Sequence of chain 1.D:
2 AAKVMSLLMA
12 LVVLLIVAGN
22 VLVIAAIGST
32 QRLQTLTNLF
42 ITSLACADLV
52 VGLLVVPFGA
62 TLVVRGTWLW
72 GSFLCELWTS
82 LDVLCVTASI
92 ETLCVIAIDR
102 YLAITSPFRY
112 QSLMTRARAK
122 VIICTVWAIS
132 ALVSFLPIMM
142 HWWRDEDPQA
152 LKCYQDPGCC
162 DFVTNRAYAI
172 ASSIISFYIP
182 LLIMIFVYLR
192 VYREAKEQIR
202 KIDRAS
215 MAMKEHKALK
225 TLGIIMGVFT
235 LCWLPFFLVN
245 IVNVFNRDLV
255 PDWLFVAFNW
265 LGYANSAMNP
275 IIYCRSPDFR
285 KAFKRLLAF

Binding-site contacts:
Ligand atom O4 contacts residue SER173 of chain 1.D at 2.9 Å (h-bond).
Ligand atom N3 contacts residue ASP83 of chain 1.D at 3.1 Å (salt-bridge).
Ligand atom C13 contacts residue PHE241 of chain 1.D at 3.8 Å (hydrophobic).
Ligand atom C2 contacts residue VAL260 of chain 1.D at 3.6 Å (hydrophobic).
Ligand atom O5 contacts residue TYR267 of chain 1.D at 3.3 Å.
Ligand atom C15 contacts residue SER177 of chain 1.D at 3.6 Å.
Ligand atom O4 contacts residue VAL134 of chain 1.D at 3.8 Å.
Ligand atom C2 contacts residue VAL64 of chain 1.D at 3.6 Å (hydrophobic).
Ligand atom O1 contacts residue GLY60 of chain 1.D at 3.7 Å.
Ligand atom O1 contacts residue VAL64 of chain 1.D at 3.2 Å.
Ligand atom C15 contacts residue VAL84 of chain 1.D at 3.6 Å (hydrophobic).
Ligand atom N2 contacts residue TRP79 of chain 1.D at 3.3 Å.
Ligand atom C4 contacts residue TYR267 of chain 1.D at 3.3 Å (hydrophobic).
Ligand atom C14 contacts residue SER177 of chain 1.D at 3.5 Å.
Ligand atom O4 contacts residue SER177 of chain 1.D at 2.6 Å (h-bond).
Ligand atom C9 contacts residue ASN263 of chain 1.D at 3.3 Å.
Ligand atom C3 contacts residue GLY60 of chain 1.D at 3.5 Å.
Ligand atom C5 contacts residue ASN263 of chain 1.D at 3.7 Å.
Ligand atom C9 contacts residue PHE240 of chain 1.D at 3.6 Å (hydrophobic).
Ligand atom O5 contacts residue ASN263 of chain 1.D at 2.8 Å (h-bond).
Ligand atom C10 contacts residue ASP83 of chain 1.D at 3.3 Å.
Ligand atom O1 contacts residue TRP264 of chain 1.D at 2.9 Å (h-bond).
Ligand atom C1 contacts residue VAL260 of chain 1.D at 3.8 Å (hydrophobic).
Ligand atom N1 contacts residue ASN263 of chain 1.D at 3.8 Å.
Ligand atom C8 contacts residue ASP83 of chain 1.D at 3.3 Å.
Ligand atom C16 contacts residue PHE241 of chain 1.D at 3.8 Å (hydrophobic).
Ligand atom N2 contacts residue ASN263 of chain 1.D at 3.5 Å (h-bond).
Ligand atom C9 contacts residue ASP83 of chain 1.D at 3.2 Å.
Ligand atom O5 contacts residue ASP83 of chain 1.D at 2.7 Å (salt-bridge).
Ligand atom N2 contacts residue TYR267 of chain 1.D at 3.5 Å (h-bond).
Ligand atom C3 contacts residue TRP264 of chain 1.D at 3.6 Å (hydrophobic).
Ligand atom N3 contacts residue ASN263 of chain 1.D at 2.8 Å (h-bond).
Ligand atom O3 contacts residue PHE240 of chain 1.D at 3.3 Å.
Ligand atom C8 contacts residue ASN263 of chain 1.D at 3.5 Å.
Ligand atom C6 contacts residue TRP79 of chain 1.D at 3.6 Å (hydrophobic).
Ligand atom C7 contacts residue ASP83 of chain 1.D at 3.2 Å.
Ligand atom C15 contacts residue THR88 of chain 1.D at 3.6 Å.
Ligand atom C5 contacts residue TRP79 of chain 1.D at 3.7 Å (hydrophobic).
Ligand atom N3 contacts residue TYR267 of chain 1.D at 3.5 Å (h-bond).
Ligand atom C13 contacts residue SER173 of chain 1.D at 3.7 Å.

This protein binds this small molecule.
Small molecule (SMILES): O=C(NCCNC[C@H](O)COc1ccc(O)cc1)N1CCOCC1